Sequence of chain 1.D:
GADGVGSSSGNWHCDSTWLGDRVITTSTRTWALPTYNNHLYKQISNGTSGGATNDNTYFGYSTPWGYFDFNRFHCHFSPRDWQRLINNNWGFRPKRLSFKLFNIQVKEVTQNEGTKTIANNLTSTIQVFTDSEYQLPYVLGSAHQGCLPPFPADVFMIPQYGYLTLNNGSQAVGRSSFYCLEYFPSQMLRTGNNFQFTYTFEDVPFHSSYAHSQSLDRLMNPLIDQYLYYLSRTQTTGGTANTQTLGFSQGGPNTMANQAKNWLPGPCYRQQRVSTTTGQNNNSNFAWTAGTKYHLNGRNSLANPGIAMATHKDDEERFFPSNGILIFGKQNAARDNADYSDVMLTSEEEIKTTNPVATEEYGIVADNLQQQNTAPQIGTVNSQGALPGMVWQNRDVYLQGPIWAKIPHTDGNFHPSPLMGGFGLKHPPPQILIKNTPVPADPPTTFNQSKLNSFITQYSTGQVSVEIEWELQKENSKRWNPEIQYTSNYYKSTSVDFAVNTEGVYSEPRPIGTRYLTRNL

The protein below binds the small molecule below.
Small molecule (SMILES): Nc1ncnc2c1ncn2[C@H]1C[C@H](O)[C@@H](COP(=O)(O)O)O1

Binding-site contacts:
Ligand atom C6 contacts residue PRO416 of chain 1.P at 3.7 Å (hydrophobic).
Ligand atom N6 contacts residue SER417 of chain 1.P at 4.3 Å.
Ligand atom C2' contacts residue HIS415 of chain 1.P at 4.3 Å.
Ligand atom N1 contacts residue GLY424 of chain 1.P at 4.1 Å.
Ligand atom N1 contacts residue PRO205 of chain 1.P at 4.4 Å.
Ligand atom N1 contacts residue VAL204 of chain 1.P at 4.4 Å.
Ligand atom C6 contacts residue PRO205 of chain 1.P at 3.7 Å (hydrophobic).
Ligand atom C4 contacts residue PRO205 of chain 1.P at 4.2 Å (hydrophobic).
Ligand atom N9 contacts residue HIS415 of chain 1.P at 4.3 Å.
Ligand atom N6 contacts residue PRO416 of chain 1.P at 4.3 Å.
Ligand atom C1' contacts residue PRO416 of chain 1.P at 4.3 Å (hydrophobic).
Ligand atom C2 contacts residue PRO416 of chain 1.P at 3.1 Å (hydrophobic).
Ligand atom P contacts residue DC1 of chain 1.MC at 1.6 Å.
Ligand atom N6 contacts residue PRO205 of chain 1.P at 3.9 Å.
Ligand atom C5 contacts residue PRO205 of chain 1.P at 3.6 Å (hydrophobic).
Ligand atom O5' contacts residue DC1 of chain 1.MC at 2.5 Å (h-bond).
Ligand atom OP1 contacts residue DC1 of chain 1.MC at 2.5 Å (h-bond).
Ligand atom N1 contacts residue PRO416 of chain 1.P at 3.1 Å (h-bond).
Ligand atom OP2 contacts residue DC1 of chain 1.MC at 2.5 Å (h-bond).
Ligand atom C4' contacts residue DC1 of chain 1.MC at 4.5 Å.
Ligand atom N3 contacts residue PRO416 of chain 1.P at 3.5 Å.
Ligand atom C8 contacts residue PRO205 of chain 1.P at 4.3 Å (hydrophobic).
Ligand atom N7 contacts residue PRO205 of chain 1.P at 3.7 Å.
Ligand atom OP1 contacts residue LYS426 of chain 1.D at 4.5 Å.
Ligand atom C2 contacts residue GLY424 of chain 1.P at 4.2 Å.
Ligand atom C5 contacts residue PRO416 of chain 1.P at 4.2 Å (hydrophobic).
Ligand atom N6 contacts residue ASN394 of chain 1.P at 4.0 Å.
Ligand atom N9 contacts residue PRO416 of chain 1.P at 4.4 Å.
Ligand atom C4 contacts residue PRO416 of chain 1.P at 4.1 Å (hydrophobic).
Ligand atom C5 contacts residue HIS415 of chain 1.P at 4.4 Å.
Ligand atom C8 contacts residue HIS415 of chain 1.P at 3.6 Å.
Ligand atom N7 contacts residue HIS415 of chain 1.P at 3.6 Å.
Ligand atom C5' contacts residue DC1 of chain 1.MC at 3.1 Å.

Sequence of chain 1.P:
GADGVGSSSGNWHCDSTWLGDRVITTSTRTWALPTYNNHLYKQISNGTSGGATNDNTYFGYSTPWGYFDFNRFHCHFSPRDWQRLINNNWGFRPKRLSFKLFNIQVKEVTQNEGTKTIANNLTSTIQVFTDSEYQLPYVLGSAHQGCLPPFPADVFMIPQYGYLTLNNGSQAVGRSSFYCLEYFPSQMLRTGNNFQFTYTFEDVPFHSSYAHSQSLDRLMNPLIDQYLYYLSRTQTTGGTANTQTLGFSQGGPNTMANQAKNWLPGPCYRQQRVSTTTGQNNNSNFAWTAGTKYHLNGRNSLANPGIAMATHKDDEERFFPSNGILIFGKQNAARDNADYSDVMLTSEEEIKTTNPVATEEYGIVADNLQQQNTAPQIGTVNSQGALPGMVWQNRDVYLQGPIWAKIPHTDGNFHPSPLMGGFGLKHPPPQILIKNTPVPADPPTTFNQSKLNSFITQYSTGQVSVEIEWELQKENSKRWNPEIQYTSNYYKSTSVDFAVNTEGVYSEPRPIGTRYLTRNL